This small molecule binds to this protein.
Small molecule (SMILES): OC1CN(C(c2ccccc2)c2ccccc2)C1

Binding-site contacts:
Ligand atom C10 contacts residue LEU321 of chain 1.B at 4.1 Å (hydrophobic).
Ligand atom C14 contacts residue ILE320 of chain 1.B at 4.2 Å (hydrophobic).
Ligand atom C14 contacts residue GLN327 of chain 1.B at 3.9 Å.
Ligand atom O contacts residue GLY334 of chain 1.B at 3.1 Å (h-bond).
Ligand atom C12 contacts residue GLU331 of chain 1.B at 3.8 Å.
Ligand atom C13 contacts residue LEU321 of chain 1.B at 4.4 Å (hydrophobic).
Ligand atom C13 contacts residue GLN327 of chain 1.B at 3.0 Å.
Ligand atom C5 contacts residue LYS346 of chain 1.B at 3.8 Å.
Ligand atom C contacts residue LYS346 of chain 1.B at 3.4 Å.
Ligand atom C13 contacts residue ILE320 of chain 1.B at 4.3 Å (hydrophobic).
Ligand atom C9 contacts residue LYS346 of chain 1.B at 4.2 Å.
Ligand atom C1 contacts residue LEU321 of chain 1.B at 3.6 Å (hydrophobic).
Ligand atom C11 contacts residue LEU321 of chain 1.B at 3.4 Å (hydrophobic).
Ligand atom C8 contacts residue SER319 of chain 1.B at 3.5 Å.
Ligand atom O contacts residue LYS346 of chain 1.B at 4.3 Å.
Ligand atom C12 contacts residue GLN327 of chain 1.B at 3.5 Å.
Ligand atom C7 contacts residue LYS346 of chain 1.B at 4.0 Å.
Ligand atom C11 contacts residue GLU331 of chain 1.B at 4.2 Å.
Ligand atom C7 contacts residue LEU347 of chain 1.B at 4.1 Å (hydrophobic).
Ligand atom O contacts residue GLU338 of chain 1.B at 3.6 Å.
Ligand atom C2 contacts residue ASP335 of chain 1.B at 4.3 Å.
Ligand atom C3 contacts residue LEU321 of chain 1.B at 3.9 Å (hydrophobic).
Ligand atom C contacts residue ASP335 of chain 1.B at 4.3 Å.
Ligand atom C12 contacts residue ALA330 of chain 1.B at 3.9 Å (hydrophobic).
Ligand atom C contacts residue GLU338 of chain 1.B at 3.9 Å.
Ligand atom O contacts residue LEU321 of chain 1.B at 4.4 Å.
Ligand atom C12 contacts residue LEU321 of chain 1.B at 3.8 Å (hydrophobic).
Ligand atom C4 contacts residue LYS346 of chain 1.B at 4.0 Å.
Ligand atom C2 contacts residue GLU331 of chain 1.B at 4.4 Å.
Ligand atom C1 contacts residue LYS346 of chain 1.B at 3.6 Å.
Ligand atom C2 contacts residue LYS346 of chain 1.B at 4.4 Å.
Ligand atom C6 contacts residue LYS346 of chain 1.B at 3.8 Å.
Ligand atom C8 contacts residue LEU347 of chain 1.B at 3.9 Å (hydrophobic).
Ligand atom C contacts residue GLY334 of chain 1.B at 4.4 Å.
Ligand atom C13 contacts residue GLU331 of chain 1.B at 4.3 Å.
Ligand atom C9 contacts residue SER319 of chain 1.B at 3.5 Å.
Ligand atom N contacts residue LEU321 of chain 1.B at 3.4 Å.
Ligand atom O contacts residue ASP335 of chain 1.B at 3.6 Å (salt-bridge).
Ligand atom C1 contacts residue PHE344 of chain 1.B at 4.1 Å (hydrophobic).
Ligand atom C8 contacts residue LYS346 of chain 1.B at 3.8 Å.

Sequence of chain 1.B:
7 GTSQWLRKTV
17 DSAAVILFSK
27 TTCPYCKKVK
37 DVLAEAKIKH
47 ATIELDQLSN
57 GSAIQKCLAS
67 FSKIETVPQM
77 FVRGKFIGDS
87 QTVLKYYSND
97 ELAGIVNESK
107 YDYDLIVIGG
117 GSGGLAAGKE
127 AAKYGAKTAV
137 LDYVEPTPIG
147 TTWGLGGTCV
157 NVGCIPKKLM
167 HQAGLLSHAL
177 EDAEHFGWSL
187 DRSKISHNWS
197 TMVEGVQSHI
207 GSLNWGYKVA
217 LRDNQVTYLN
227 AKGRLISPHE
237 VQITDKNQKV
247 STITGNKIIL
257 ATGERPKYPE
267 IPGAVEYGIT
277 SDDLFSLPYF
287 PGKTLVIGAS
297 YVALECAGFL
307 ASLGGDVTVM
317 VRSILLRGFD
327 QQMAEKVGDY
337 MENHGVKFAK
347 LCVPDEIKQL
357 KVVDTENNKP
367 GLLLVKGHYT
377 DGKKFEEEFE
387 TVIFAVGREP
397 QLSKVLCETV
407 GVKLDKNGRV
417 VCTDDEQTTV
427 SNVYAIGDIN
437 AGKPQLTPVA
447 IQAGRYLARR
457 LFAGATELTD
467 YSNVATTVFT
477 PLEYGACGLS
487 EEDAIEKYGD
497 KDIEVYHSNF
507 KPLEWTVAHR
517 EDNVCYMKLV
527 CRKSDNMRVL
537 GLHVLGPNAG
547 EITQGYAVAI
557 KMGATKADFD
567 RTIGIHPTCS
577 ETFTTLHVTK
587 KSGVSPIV